The protein below binds the small molecule below.
Small molecule (SMILES): O=C(CN1CCC(CN2Cc3ccccc3C2=O)CC1)c1ccc(F)cc1

Sequence of chain 1.C:
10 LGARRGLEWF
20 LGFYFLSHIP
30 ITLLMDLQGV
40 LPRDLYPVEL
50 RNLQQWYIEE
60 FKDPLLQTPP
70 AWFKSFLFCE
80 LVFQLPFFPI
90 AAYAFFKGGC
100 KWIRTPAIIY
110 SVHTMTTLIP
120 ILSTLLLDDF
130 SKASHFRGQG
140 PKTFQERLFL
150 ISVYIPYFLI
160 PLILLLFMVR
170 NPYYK

Binding-site contacts:
Ligand atom F contacts residue THR113 of chain 1.C at 3.1 Å.
Ligand atom C11 contacts residue TYR56 of chain 1.C at 3.7 Å (hydrophobic).
Ligand atom O contacts residue GLN53 of chain 1.C at 3.9 Å.
Ligand atom C7 contacts residue TYR56 of chain 1.C at 3.7 Å (hydrophobic).
Ligand atom C4 contacts residue ASP35 of chain 1.C at 3.9 Å.
Ligand atom C20 contacts residue GLN83 of chain 1.C at 3.8 Å.
Ligand atom C6 contacts residue VAL152 of chain 1.C at 3.7 Å (hydrophobic).
Ligand atom C14 contacts residue ASP35 of chain 1.C at 3.2 Å.
Ligand atom O contacts residue MET34 of chain 1.C at 3.2 Å.
Ligand atom C19 contacts residue THR113 of chain 1.C at 3.9 Å.
Ligand atom C2 contacts residue ILE30 of chain 1.C at 3.7 Å (hydrophobic).
Ligand atom C6 contacts residue TYR56 of chain 1.C at 3.8 Å (hydrophobic).
Ligand atom F contacts residue GLN83 of chain 1.C at 2.6 Å.
Ligand atom C13 contacts residue MET34 of chain 1.C at 3.9 Å (hydrophobic).
Ligand atom C contacts residue TYR153 of chain 1.C at 3.6 Å (hydrophobic).
Ligand atom C3 contacts residue ASP35 of chain 1.C at 3.2 Å.
Ligand atom C contacts residue ASP35 of chain 1.C at 3.6 Å.
Ligand atom N1 contacts residue TYR56 of chain 1.C at 3.9 Å.
Ligand atom C19 contacts residue GLN83 of chain 1.C at 3.3 Å.
Ligand atom C15 contacts residue ASP35 of chain 1.C at 3.7 Å.
Ligand atom C12 contacts residue TYR56 of chain 1.C at 3.8 Å (hydrophobic).
Ligand atom O contacts residue TYR56 of chain 1.C at 3.8 Å.
Ligand atom C17 contacts residue GLU79 of chain 1.C at 3.5 Å.
Ligand atom C13 contacts residue TYR56 of chain 1.C at 3.8 Å (hydrophobic).
Ligand atom O1 contacts residue ASP35 of chain 1.C at 3.6 Å (salt-bridge).
Ligand atom C11 contacts residue MET34 of chain 1.C at 3.6 Å (hydrophobic).
Ligand atom C1 contacts residue TYR153 of chain 1.C at 3.5 Å (hydrophobic).
Ligand atom F contacts residue THR116 of chain 1.C at 3.7 Å.
Ligand atom C21 contacts residue HIS27 of chain 1.C at 3.8 Å.
Ligand atom N contacts residue ASP35 of chain 1.C at 2.7 Å (salt-bridge).
Ligand atom C14 contacts residue TYR156 of chain 1.C at 3.7 Å (hydrophobic).
Ligand atom C21 contacts residue TYR156 of chain 1.C at 3.7 Å (hydrophobic).
Ligand atom C2 contacts residue TYR156 of chain 1.C at 3.3 Å (hydrophobic).
Ligand atom C18 contacts residue GLU79 of chain 1.C at 3.9 Å.
Ligand atom C2 contacts residue ASP35 of chain 1.C at 3.2 Å.
Ligand atom C16 contacts residue GLU79 of chain 1.C at 3.8 Å.
Ligand atom C5 contacts residue TYR56 of chain 1.C at 3.8 Å (hydrophobic).
Ligand atom C20 contacts residue HIS27 of chain 1.C at 3.6 Å.
Ligand atom C1 contacts residue ASP35 of chain 1.C at 3.6 Å.
Ligand atom C3 contacts residue ILE30 of chain 1.C at 3.9 Å (hydrophobic).